Sequence of chain 6.A:
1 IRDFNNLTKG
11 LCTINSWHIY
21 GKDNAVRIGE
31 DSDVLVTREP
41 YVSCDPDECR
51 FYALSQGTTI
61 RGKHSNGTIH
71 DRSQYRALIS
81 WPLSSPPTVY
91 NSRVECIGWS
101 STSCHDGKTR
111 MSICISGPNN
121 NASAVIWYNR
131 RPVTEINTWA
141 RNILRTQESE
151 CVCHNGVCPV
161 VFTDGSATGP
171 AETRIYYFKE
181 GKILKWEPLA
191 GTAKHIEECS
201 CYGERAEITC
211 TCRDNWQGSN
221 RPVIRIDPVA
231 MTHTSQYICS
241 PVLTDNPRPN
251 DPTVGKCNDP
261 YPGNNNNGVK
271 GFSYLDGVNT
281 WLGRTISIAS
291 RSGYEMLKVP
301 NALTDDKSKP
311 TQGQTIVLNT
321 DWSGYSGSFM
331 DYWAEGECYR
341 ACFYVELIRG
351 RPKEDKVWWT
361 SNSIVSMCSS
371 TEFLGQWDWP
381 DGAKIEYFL

This small molecule binds to this protein.
Small molecule (SMILES): CC(=O)N[C@@H]1[C@@H](O)[C@H](O)[C@@H](CO)O[C@H]1O

Binding-site contacts:
Ligand atom C5 contacts residue ASN6 of chain 6.A at 3.7 Å.
Ligand atom C4 contacts residue ASN6 of chain 6.A at 4.2 Å.
Ligand atom O7 contacts residue ASN6 of chain 6.A at 2.7 Å (h-bond).
Ligand atom O5 contacts residue HIS154 of chain 6.A at 4.0 Å.
Ligand atom C2 contacts residue ASN6 of chain 6.A at 2.4 Å.
Ligand atom C8 contacts residue ASP3 of chain 6.A at 3.8 Å.
Ligand atom N2 contacts residue ASN155 of chain 6.A at 4.0 Å.
Ligand atom C6 contacts residue HIS154 of chain 6.A at 4.2 Å.
Ligand atom C1 contacts residue ASN6 of chain 6.A at 1.4 Å.
Ligand atom C7 contacts residue ASN6 of chain 6.A at 3.1 Å.
Ligand atom C3 contacts residue ASN155 of chain 6.A at 4.0 Å.
Ligand atom N2 contacts residue ASN6 of chain 6.A at 3.0 Å (h-bond).
Ligand atom O6 contacts residue VAL229 of chain 6.A at 3.7 Å.
Ligand atom C1 contacts residue ASN155 of chain 6.A at 3.7 Å.
Ligand atom C8 contacts residue PHE4 of chain 6.A at 4.4 Å (hydrophobic).
Ligand atom C5 contacts residue ASN155 of chain 6.A at 4.2 Å.
Ligand atom O5 contacts residue ASN155 of chain 6.A at 4.3 Å.
Ligand atom O6 contacts residue HIS154 of chain 6.A at 2.9 Å (h-bond).
Ligand atom O5 contacts residue ASN6 of chain 6.A at 2.4 Å (h-bond).
Ligand atom C8 contacts residue ASN6 of chain 6.A at 4.4 Å.
Ligand atom C2 contacts residue ASN155 of chain 6.A at 4.1 Å.
Ligand atom C3 contacts residue ASN6 of chain 6.A at 3.8 Å.